This small molecule binds to this protein.
Small molecule (SMILES): C/C1=C/C(=O)O[C@@H]2C[C@@H](CC[C@H](C)/C=C\CC1)O[C@@](O)([C@@H]1CSC(=O)N1)C2

Binding-site contacts:
Ligand atom O4 contacts residue GLU209 of chain 1.A at 3.2 Å (salt-bridge).
Ligand atom O1 contacts residue LEU18 of chain 1.A at 2.9 Å.
Ligand atom C12 contacts residue GLY17 of chain 1.A at 3.5 Å.
Ligand atom C2 contacts residue ARG212 of chain 1.A at 3.5 Å.
Ligand atom C17 contacts residue ARG185 of chain 1.A at 3.7 Å.
Ligand atom O1 contacts residue ATP1 of chain 1.H at 3.9 Å.
Ligand atom N1 contacts residue ATP1 of chain 1.H at 3.9 Å.
Ligand atom C14 contacts residue ASP159 of chain 1.A at 3.2 Å.
Ligand atom C20 contacts residue GLU209 of chain 1.A at 3.7 Å.
Ligand atom O4 contacts residue ARG212 of chain 1.A at 3.4 Å.
Ligand atom O5 contacts residue ATP1 of chain 1.H at 3.5 Å (h-bond).
Ligand atom O5 contacts residue ARG212 of chain 1.A at 3.5 Å.
Ligand atom S1 contacts residue THR188 of chain 1.A at 3.9 Å.
Ligand atom C19 contacts residue ARG212 of chain 1.A at 3.5 Å.
Ligand atom C18 contacts residue ARG185 of chain 1.A at 3.6 Å.
Ligand atom C3 contacts residue ARG212 of chain 1.A at 3.7 Å.
Ligand atom C18 contacts residue THR188 of chain 1.A at 3.5 Å.
Ligand atom C20 contacts residue GLN61 of chain 1.A at 3.7 Å.
Ligand atom C1 contacts residue ARG212 of chain 1.A at 4.0 Å.
Ligand atom S1 contacts residue ARG185 of chain 1.A at 3.7 Å.
Ligand atom N1 contacts residue ARG185 of chain 1.A at 3.2 Å.
Ligand atom S1 contacts residue ARG208 of chain 1.A at 3.3 Å (salt-bridge).
Ligand atom C13 contacts residue LEU18 of chain 1.A at 3.8 Å (hydrophobic).
Ligand atom C18 contacts residue ASP159 of chain 1.A at 3.8 Å.
Ligand atom C7 contacts residue GLN61 of chain 1.A at 3.7 Å.
Ligand atom C16 contacts residue ARG185 of chain 1.A at 3.4 Å.
Ligand atom C1 contacts residue LEU18 of chain 1.A at 3.8 Å (hydrophobic).
Ligand atom C8 contacts residue GLU209 of chain 1.A at 3.5 Å.
Ligand atom C16 contacts residue ASP159 of chain 1.A at 3.7 Å.
Ligand atom O5 contacts residue ARG185 of chain 1.A at 3.8 Å.
Ligand atom C5 contacts residue GLU209 of chain 1.A at 3.2 Å.
Ligand atom C12 contacts residue PRO34 of chain 1.A at 3.5 Å (hydrophobic).
Ligand atom C18 contacts residue ARG212 of chain 1.A at 4.0 Å.
Ligand atom C6 contacts residue PRO34 of chain 1.A at 3.5 Å (hydrophobic).
Ligand atom C13 contacts residue GLY17 of chain 1.A at 3.9 Å.
Ligand atom O5 contacts residue THR188 of chain 1.A at 2.6 Å (h-bond).
Ligand atom C17 contacts residue ARG208 of chain 1.A at 3.6 Å.
Ligand atom N1 contacts residue ASP159 of chain 1.A at 3.0 Å (salt-bridge).
Ligand atom C7 contacts residue PRO34 of chain 1.A at 3.7 Å (hydrophobic).
Ligand atom C10 contacts residue PRO34 of chain 1.A at 3.5 Å (hydrophobic).

Sequence of chain 1.A:
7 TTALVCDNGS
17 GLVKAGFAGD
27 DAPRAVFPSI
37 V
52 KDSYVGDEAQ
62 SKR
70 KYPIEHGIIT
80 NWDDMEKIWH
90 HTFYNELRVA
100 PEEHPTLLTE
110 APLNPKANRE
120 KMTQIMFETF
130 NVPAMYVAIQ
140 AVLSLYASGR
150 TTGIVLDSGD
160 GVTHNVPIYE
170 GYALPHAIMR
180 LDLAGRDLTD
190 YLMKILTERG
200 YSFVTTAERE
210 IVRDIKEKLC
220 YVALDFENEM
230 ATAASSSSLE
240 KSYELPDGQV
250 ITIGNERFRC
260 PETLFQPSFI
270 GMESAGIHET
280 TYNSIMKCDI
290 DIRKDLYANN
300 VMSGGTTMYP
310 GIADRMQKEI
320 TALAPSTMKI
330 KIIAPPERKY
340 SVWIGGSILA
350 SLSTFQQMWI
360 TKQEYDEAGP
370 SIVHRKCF